Binding-site contacts:
Ligand atom O3 contacts residue TYR124 of chain 1.A at 4.0 Å.
Ligand atom C11 contacts residue TYR124 of chain 1.A at 3.9 Å (hydrophobic).
Ligand atom N15 contacts residue TRP286 of chain 1.A at 3.6 Å.
Ligand atom C1 contacts residue TYR341 of chain 1.A at 3.3 Å (hydrophobic).
Ligand atom N9 contacts residue TYR337 of chain 1.A at 3.1 Å.
Ligand atom C10 contacts residue ARG296 of chain 1.A at 3.4 Å.
Ligand atom C14 contacts residue SER298 of chain 1.A at 4.0 Å.
Ligand atom C5 contacts residue TRP286 of chain 1.A at 3.3 Å (hydrophobic).
Ligand atom C10 contacts residue PHE297 of chain 1.A at 3.8 Å (hydrophobic).
Ligand atom C3 contacts residue PHE338 of chain 1.A at 3.6 Å (hydrophobic).
Ligand atom C12 contacts residue TYR124 of chain 1.A at 3.6 Å (hydrophobic).
Ligand atom N2 contacts residue TYR341 of chain 1.A at 3.8 Å.
Ligand atom C9 contacts residue TRP286 of chain 1.A at 3.3 Å (hydrophobic).
Ligand atom C3 contacts residue TYR337 of chain 1.A at 3.9 Å (hydrophobic).
Ligand atom O3 contacts residue SER298 of chain 1.A at 2.9 Å (h-bond).
Ligand atom C5A contacts residue TYR337 of chain 1.A at 3.2 Å (hydrophobic).
Ligand atom C7 contacts residue TYR124 of chain 1.A at 3.5 Å (hydrophobic).
Ligand atom C8 contacts residue TYR337 of chain 1.A at 3.7 Å (hydrophobic).
Ligand atom N15 contacts residue GLU285 of chain 1.A at 3.9 Å.
Ligand atom C11 contacts residue TRP286 of chain 1.A at 3.7 Å (hydrophobic).
Ligand atom C14 contacts residue TRP286 of chain 1.A at 3.9 Å (hydrophobic).
Ligand atom C2 contacts residue TYR124 of chain 1.A at 3.0 Å (hydrophobic).
Ligand atom C12 contacts residue TRP286 of chain 1.A at 3.7 Å (hydrophobic).
Ligand atom N15 contacts residue SER298 of chain 1.A at 3.9 Å.
Ligand atom C13 contacts residue TRP286 of chain 1.A at 3.5 Å (hydrophobic).
Ligand atom N8 contacts residue TYR124 of chain 1.A at 3.8 Å.
Ligand atom C1 contacts residue TYR124 of chain 1.A at 3.9 Å (hydrophobic).
Ligand atom O10 contacts residue TYR337 of chain 1.A at 3.5 Å.
Ligand atom O10 contacts residue HIS447 of chain 1.A at 2.9 Å (h-bond).
Ligand atom N2 contacts residue TYR124 of chain 1.A at 3.9 Å.
Ligand atom C5 contacts residue TYR124 of chain 1.A at 4.0 Å (hydrophobic).
Ligand atom C10 contacts residue TRP286 of chain 1.A at 3.3 Å (hydrophobic).
Ligand atom C13 contacts residue TYR124 of chain 1.A at 3.5 Å (hydrophobic).
Ligand atom C4 contacts residue TYR337 of chain 1.A at 3.4 Å (hydrophobic).
Ligand atom N8 contacts residue TRP286 of chain 1.A at 3.1 Å.
Ligand atom O3 contacts residue PHE297 of chain 1.A at 3.1 Å.
Ligand atom C7 contacts residue TYR337 of chain 1.A at 3.8 Å (hydrophobic).
Ligand atom C6 contacts residue TYR337 of chain 1.A at 3.4 Å (hydrophobic).
Ligand atom O10 contacts residue TRP86 of chain 1.A at 3.9 Å.
Ligand atom C4 contacts residue PHE338 of chain 1.A at 3.3 Å (hydrophobic).

This small molecule binds to this protein.
Small molecule (SMILES): NC(=O)c1cc[n+](CCC[n+]2ccc(/C=N/O)cc2)cc1

Sequence of chain 1.A:
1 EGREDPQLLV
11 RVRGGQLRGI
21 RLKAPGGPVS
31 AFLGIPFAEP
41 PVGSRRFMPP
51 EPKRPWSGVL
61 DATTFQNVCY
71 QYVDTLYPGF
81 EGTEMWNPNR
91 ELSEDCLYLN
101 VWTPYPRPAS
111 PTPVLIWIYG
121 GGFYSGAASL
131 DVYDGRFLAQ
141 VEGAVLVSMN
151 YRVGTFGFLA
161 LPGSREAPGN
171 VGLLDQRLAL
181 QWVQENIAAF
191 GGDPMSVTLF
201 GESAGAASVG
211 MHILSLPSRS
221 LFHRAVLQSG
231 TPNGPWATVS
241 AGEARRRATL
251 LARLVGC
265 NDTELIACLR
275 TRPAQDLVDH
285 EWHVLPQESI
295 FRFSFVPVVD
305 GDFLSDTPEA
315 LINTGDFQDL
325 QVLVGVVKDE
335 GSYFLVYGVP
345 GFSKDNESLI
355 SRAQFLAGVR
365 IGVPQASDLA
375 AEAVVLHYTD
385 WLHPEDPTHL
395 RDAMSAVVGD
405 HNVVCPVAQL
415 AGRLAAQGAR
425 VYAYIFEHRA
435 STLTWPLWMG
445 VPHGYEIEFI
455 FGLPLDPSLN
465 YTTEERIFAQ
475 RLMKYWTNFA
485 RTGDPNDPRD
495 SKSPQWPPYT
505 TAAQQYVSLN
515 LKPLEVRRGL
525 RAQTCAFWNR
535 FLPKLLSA